Sequence of chain 1.C:
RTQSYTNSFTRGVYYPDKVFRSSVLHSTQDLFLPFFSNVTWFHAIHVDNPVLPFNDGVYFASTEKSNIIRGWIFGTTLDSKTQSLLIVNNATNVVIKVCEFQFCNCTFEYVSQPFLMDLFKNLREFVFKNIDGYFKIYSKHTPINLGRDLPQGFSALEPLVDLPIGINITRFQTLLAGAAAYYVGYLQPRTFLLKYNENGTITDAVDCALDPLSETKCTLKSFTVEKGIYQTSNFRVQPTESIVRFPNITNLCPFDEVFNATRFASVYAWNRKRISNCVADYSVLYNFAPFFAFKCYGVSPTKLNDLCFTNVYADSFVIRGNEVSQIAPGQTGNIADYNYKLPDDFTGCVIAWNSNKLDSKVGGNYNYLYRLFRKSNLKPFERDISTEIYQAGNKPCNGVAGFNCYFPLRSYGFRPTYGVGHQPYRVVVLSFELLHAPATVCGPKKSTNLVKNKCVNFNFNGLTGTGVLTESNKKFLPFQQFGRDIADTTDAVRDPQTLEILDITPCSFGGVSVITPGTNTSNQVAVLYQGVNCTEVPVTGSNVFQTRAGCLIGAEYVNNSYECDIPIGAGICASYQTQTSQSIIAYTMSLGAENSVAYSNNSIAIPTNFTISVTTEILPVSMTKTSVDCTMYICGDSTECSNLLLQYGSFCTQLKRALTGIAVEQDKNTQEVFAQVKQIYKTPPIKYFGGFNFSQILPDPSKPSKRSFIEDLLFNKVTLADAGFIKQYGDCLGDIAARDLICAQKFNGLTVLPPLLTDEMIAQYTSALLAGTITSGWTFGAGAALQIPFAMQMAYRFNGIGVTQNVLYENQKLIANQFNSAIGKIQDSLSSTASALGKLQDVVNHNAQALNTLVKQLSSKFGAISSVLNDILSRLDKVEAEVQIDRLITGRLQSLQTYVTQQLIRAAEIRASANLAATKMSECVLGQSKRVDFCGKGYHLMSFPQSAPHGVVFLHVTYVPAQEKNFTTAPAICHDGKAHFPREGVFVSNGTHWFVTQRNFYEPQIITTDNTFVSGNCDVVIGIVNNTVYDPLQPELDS

Sequence of chain 1.B:
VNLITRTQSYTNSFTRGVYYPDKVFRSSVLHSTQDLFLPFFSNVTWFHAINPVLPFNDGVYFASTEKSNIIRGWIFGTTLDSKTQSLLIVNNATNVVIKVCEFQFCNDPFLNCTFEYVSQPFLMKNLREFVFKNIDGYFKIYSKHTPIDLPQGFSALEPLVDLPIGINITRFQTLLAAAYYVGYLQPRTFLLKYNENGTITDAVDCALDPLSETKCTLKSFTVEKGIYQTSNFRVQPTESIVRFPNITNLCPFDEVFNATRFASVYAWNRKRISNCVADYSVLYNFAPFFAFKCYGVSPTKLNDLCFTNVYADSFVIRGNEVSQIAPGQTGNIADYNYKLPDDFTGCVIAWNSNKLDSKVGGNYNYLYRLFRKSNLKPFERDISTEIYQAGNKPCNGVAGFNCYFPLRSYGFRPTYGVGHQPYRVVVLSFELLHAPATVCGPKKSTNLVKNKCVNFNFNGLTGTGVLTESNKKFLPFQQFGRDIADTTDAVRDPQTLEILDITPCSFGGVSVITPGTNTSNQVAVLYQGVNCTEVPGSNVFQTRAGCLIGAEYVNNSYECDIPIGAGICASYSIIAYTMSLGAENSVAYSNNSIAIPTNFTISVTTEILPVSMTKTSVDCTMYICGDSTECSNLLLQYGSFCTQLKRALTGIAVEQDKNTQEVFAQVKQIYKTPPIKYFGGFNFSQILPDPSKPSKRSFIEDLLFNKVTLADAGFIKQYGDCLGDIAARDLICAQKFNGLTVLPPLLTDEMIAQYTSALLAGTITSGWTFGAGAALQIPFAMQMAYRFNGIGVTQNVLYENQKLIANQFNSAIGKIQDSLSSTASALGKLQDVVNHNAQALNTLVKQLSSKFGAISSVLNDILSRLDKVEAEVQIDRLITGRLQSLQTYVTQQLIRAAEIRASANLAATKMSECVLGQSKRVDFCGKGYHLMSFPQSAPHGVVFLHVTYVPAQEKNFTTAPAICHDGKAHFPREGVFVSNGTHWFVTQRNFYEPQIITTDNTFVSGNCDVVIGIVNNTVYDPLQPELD

This protein binds this small molecule.
Small molecule (SMILES): CC(=O)N[C@@H]1[C@@H](O)[C@H](O)[C@@H](CO)O[C@H]1O

Binding-site contacts:
Ligand atom N2 contacts residue ASN613 of chain 1.B at 2.9 Å (h-bond).
Ligand atom O7 contacts residue GLN641 of chain 1.B at 4.2 Å.
Ligand atom O5 contacts residue ASN613 of chain 1.B at 2.4 Å (h-bond).
Ligand atom C3 contacts residue ASN613 of chain 1.B at 3.8 Å.
Ligand atom C1 contacts residue ASN613 of chain 1.B at 1.4 Å.
Ligand atom C7 contacts residue ASN613 of chain 1.B at 3.6 Å.
Ligand atom C5 contacts residue ASN613 of chain 1.B at 3.7 Å.
Ligand atom O5 contacts residue THR615 of chain 1.B at 4.2 Å.
Ligand atom C2 contacts residue ASN613 of chain 1.B at 2.5 Å.
Ligand atom C4 contacts residue ASN613 of chain 1.B at 4.2 Å.
Ligand atom C8 contacts residue GLN833 of chain 1.C at 3.7 Å.
Ligand atom O7 contacts residue ASN613 of chain 1.B at 3.8 Å.